Sequence of chain 1.E:
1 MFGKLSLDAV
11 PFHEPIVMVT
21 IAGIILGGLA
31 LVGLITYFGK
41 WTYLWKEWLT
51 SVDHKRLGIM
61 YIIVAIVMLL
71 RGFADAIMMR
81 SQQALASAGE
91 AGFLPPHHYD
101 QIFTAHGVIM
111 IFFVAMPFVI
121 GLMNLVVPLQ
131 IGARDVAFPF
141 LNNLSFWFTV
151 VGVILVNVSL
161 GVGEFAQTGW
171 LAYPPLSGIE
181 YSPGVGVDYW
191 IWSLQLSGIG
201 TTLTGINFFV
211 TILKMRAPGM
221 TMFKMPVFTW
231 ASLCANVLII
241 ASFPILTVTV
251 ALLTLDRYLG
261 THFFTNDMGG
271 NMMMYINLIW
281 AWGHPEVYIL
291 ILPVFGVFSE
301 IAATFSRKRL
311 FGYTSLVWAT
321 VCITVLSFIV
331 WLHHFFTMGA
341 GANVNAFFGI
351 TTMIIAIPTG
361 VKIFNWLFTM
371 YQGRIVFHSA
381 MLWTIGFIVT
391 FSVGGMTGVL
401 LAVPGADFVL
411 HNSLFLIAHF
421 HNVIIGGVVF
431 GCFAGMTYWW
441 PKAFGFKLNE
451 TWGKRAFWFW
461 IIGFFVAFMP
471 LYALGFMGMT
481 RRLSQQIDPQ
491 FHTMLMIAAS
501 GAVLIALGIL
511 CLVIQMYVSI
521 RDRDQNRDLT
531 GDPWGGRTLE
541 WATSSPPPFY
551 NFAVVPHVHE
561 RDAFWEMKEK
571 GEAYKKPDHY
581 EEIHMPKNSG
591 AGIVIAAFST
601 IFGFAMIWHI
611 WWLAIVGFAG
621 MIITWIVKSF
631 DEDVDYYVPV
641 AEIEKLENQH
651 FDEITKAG

Sequence of chain 1.F:
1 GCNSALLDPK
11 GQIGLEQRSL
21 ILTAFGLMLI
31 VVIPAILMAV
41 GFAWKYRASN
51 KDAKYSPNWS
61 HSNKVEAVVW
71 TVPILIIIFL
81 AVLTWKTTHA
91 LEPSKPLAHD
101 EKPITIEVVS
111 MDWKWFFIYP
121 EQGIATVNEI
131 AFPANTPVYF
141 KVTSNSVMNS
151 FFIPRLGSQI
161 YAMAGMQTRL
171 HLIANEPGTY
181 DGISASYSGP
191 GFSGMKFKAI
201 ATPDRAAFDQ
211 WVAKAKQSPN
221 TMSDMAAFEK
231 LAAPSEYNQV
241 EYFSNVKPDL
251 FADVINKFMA

Binding-site contacts:
Ligand atom C3C contacts residue VAL287 of chain 1.E at 3.5 Å (hydrophobic).
Ligand atom C1B contacts residue HIS419 of chain 1.E at 3.2 Å.
Ligand atom CHA contacts residue CU1 of chain 1.Q at 3.2 Å.
Ligand atom C3A contacts residue HIS333 of chain 1.E at 3.4 Å.
Ligand atom C2D contacts residue PHE420 of chain 1.E at 3.4 Å (hydrophobic).
Ligand atom C2C contacts residue VAL287 of chain 1.E at 3.5 Å (hydrophobic).
Ligand atom C24 contacts residue ILE77 of chain 1.F at 3.4 Å (hydrophobic).
Ligand atom O1A contacts residue HIS411 of chain 1.E at 2.4 Å (h-bond).
Ligand atom FE contacts residue HIS419 of chain 1.E at 2.0 Å.
Ligand atom O2D contacts residue TRP280 of chain 1.E at 3.4 Å.
Ligand atom CGA contacts residue HIS411 of chain 1.E at 3.4 Å.
Ligand atom C4C contacts residue VAL423 of chain 1.E at 3.3 Å (hydrophobic).
Ligand atom CAA contacts residue HIS333 of chain 1.E at 3.5 Å.
Ligand atom O1D contacts residue TRP170 of chain 1.E at 2.9 Å (h-bond).
Ligand atom C27 contacts residue ILE363 of chain 1.E at 3.5 Å (hydrophobic).
Ligand atom NA contacts residue HIS419 of chain 1.E at 3.1 Å (h-bond).
Ligand atom CHB contacts residue HIS419 of chain 1.E at 3.1 Å.
Ligand atom O11 contacts residue TYR288 of chain 1.E at 2.4 Å (h-bond).
Ligand atom NB contacts residue HIS419 of chain 1.E at 3.0 Å (h-bond).
Ligand atom C1A contacts residue CU1 of chain 1.Q at 3.4 Å.
Ligand atom C15 contacts residue THR359 of chain 1.E at 3.4 Å.
Ligand atom CMB contacts residue GLY398 of chain 1.E at 3.5 Å.
Ligand atom CHA contacts residue HIS334 of chain 1.E at 3.2 Å.
Ligand atom CHD contacts residue VAL423 of chain 1.E at 3.5 Å (hydrophobic).
Ligand atom O2A contacts residue HIS333 of chain 1.E at 3.1 Å (h-bond).
Ligand atom CMC contacts residue ILE291 of chain 1.E at 3.6 Å (hydrophobic).
Ligand atom CBA contacts residue LEU416 of chain 1.E at 3.5 Å (hydrophobic).
Ligand atom C1D contacts residue PHE420 of chain 1.E at 3.4 Å (hydrophobic).
Ligand atom O1A contacts residue ASP407 of chain 1.E at 3.6 Å (salt-bridge).
Ligand atom CHB contacts residue GLY398 of chain 1.E at 3.4 Å.
Ligand atom C26 contacts residue VAL399 of chain 1.E at 3.5 Å (hydrophobic).
Ligand atom C20 contacts residue GLY360 of chain 1.E at 3.4 Å.
Ligand atom C2A contacts residue HIS333 of chain 1.E at 3.4 Å.
Ligand atom CGD contacts residue TRP280 of chain 1.E at 3.5 Å (hydrophobic).
Ligand atom C4A contacts residue HIS419 of chain 1.E at 3.3 Å.
Ligand atom O1A contacts residue LEU416 of chain 1.E at 3.5 Å.
Ligand atom C15 contacts residue GLY395 of chain 1.E at 3.3 Å.
Ligand atom C14 contacts residue GLY395 of chain 1.E at 3.4 Å.
Ligand atom C16 contacts residue THR359 of chain 1.E at 3.2 Å.
Ligand atom O2A contacts residue ASP407 of chain 1.E at 3.0 Å (salt-bridge).

This small molecule binds to this protein.
Small molecule (SMILES): C=Cc1c(C)c2n3c1=CC1=[N+]4C(=Cc5c(CCC(=O)O)c(C)c6n5[Fe]34[N+]3=C(C=2)C([C@@H](O)CC/C=C(/C)CCC=C(C)CCC=C(C)C)=C(C)C3=C6)C(CCC(=O)O)=C1C